Binding-site contacts:
Ligand atom C2 contacts residue ASN1085 of chain 1.F at 2.4 Å.
Ligand atom O5 contacts residue HIS1088 of chain 1.F at 3.9 Å.
Ligand atom C6 contacts residue THR1087 of chain 1.F at 4.2 Å.
Ligand atom C8 contacts residue TYR1097 of chain 1.F at 4.5 Å (hydrophobic).
Ligand atom C7 contacts residue PHE1090 of chain 1.F at 4.4 Å (hydrophobic).
Ligand atom C7 contacts residue ASN1085 of chain 1.F at 3.5 Å.
Ligand atom O5 contacts residue ASN1085 of chain 1.F at 2.4 Å (h-bond).
Ligand atom C4 contacts residue ASN1085 of chain 1.F at 4.2 Å.
Ligand atom C5 contacts residue HIS1088 of chain 1.F at 4.4 Å.
Ligand atom C1 contacts residue ASN1085 of chain 1.F at 1.4 Å.
Ligand atom C8 contacts residue PHE1090 of chain 1.F at 4.3 Å (hydrophobic).
Ligand atom O5 contacts residue THR1087 of chain 1.F at 3.9 Å.
Ligand atom O7 contacts residue ASN1085 of chain 1.F at 3.8 Å.
Ligand atom C5 contacts residue ASN1085 of chain 1.F at 3.7 Å.
Ligand atom C6 contacts residue HIS1088 of chain 1.F at 3.5 Å.
Ligand atom O6 contacts residue THR1087 of chain 1.F at 3.9 Å.
Ligand atom N2 contacts residue ASN1085 of chain 1.F at 2.9 Å (h-bond).
Ligand atom C8 contacts residue PRO1099 of chain 1.F at 4.3 Å (hydrophobic).
Ligand atom N2 contacts residue PHE1090 of chain 1.F at 3.6 Å.
Ligand atom C4 contacts residue HIS1088 of chain 1.F at 4.4 Å.
Ligand atom C2 contacts residue PHE1090 of chain 1.F at 4.3 Å (hydrophobic).
Ligand atom C2 contacts residue HIS1088 of chain 1.F at 4.0 Å.
Ligand atom C1 contacts residue HIS1088 of chain 1.F at 4.2 Å.
Ligand atom C3 contacts residue ASN1085 of chain 1.F at 3.7 Å.

Sequence of chain 1.F:
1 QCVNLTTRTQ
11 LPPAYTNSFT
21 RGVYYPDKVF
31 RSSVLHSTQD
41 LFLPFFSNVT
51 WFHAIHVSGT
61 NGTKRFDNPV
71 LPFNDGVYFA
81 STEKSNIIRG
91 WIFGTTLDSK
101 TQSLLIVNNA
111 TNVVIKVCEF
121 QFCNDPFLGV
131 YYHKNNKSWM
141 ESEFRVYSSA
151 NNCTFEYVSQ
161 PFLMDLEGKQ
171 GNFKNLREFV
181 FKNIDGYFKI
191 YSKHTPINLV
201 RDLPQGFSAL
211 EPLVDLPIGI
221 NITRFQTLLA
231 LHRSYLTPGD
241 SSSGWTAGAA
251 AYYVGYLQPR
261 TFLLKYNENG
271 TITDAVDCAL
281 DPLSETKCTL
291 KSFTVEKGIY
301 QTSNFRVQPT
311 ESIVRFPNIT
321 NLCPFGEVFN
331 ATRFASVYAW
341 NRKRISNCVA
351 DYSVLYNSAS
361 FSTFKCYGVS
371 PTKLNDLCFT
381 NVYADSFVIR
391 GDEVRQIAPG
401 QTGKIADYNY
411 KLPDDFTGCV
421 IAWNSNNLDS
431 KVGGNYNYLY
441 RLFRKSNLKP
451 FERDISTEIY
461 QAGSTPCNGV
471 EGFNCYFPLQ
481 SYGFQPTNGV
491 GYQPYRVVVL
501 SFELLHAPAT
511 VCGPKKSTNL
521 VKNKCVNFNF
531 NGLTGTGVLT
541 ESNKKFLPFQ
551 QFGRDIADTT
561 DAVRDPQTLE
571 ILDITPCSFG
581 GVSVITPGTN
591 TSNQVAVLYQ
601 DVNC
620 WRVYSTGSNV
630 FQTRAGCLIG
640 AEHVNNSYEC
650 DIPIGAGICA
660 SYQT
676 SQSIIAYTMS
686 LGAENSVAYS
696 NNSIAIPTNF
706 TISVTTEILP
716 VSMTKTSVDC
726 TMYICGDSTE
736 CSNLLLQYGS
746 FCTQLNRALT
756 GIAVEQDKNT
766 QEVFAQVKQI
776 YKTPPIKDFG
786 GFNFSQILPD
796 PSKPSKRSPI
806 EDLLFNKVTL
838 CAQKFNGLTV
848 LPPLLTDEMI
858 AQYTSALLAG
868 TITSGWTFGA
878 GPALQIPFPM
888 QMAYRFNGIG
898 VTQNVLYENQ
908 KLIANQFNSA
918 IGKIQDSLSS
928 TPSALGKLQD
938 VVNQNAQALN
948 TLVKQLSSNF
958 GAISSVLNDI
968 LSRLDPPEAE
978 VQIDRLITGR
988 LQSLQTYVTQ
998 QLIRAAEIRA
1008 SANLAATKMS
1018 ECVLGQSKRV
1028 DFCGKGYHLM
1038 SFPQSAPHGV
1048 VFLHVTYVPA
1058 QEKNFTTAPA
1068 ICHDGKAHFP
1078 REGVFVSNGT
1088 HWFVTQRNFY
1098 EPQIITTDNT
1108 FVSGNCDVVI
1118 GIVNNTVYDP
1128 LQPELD

This protein binds this small molecule.
Small molecule (SMILES): CC(=O)N[C@H]1[C@H](O[C@H]2[C@H](O)[C@@H](NC(C)=O)CO[C@@H]2CO)O[C@H](CO)[C@@H](O)[C@@H]1O